A protein and the small-molecule ligand that binds it are described below.
Small molecule (SMILES): C=CC1=C(C)C2=N3->[Ni]45<-N6=C(C=c7c(C)c(C=C)c(n74)=C2)C(C)=C(CCC(=O)O)C6=Cc2c(CCC(=O)O)c(C)c(n25)C=C13

Sequence of chain 1.C:
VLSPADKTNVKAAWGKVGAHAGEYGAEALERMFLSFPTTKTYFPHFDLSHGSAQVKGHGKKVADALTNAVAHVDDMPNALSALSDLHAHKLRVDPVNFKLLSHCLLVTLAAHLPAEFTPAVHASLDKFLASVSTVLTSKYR

Binding-site contacts:
Ligand atom CMB contacts residue ALA65 of chain 1.C at 3.8 Å (hydrophobic).
Ligand atom CHD contacts residue PHE43 of chain 1.C at 3.4 Å (hydrophobic).
Ligand atom CAA contacts residue LYS61 of chain 1.C at 3.7 Å.
Ligand atom NI contacts residue HIS87 of chain 1.C at 3.2 Å.
Ligand atom CHA contacts residue LEU91 of chain 1.C at 3.6 Å (hydrophobic).
Ligand atom CHC contacts residue PHE98 of chain 1.C at 3.7 Å (hydrophobic).
Ligand atom O1D contacts residue LYS61 of chain 1.C at 3.7 Å.
Ligand atom C4D contacts residue LEU91 of chain 1.C at 3.4 Å (hydrophobic).
Ligand atom C1A contacts residue HIS58 of chain 1.C at 3.5 Å.
Ligand atom O1D contacts residue PHE46 of chain 1.C at 3.9 Å.
Ligand atom NC contacts residue HIS87 of chain 1.C at 3.9 Å.
Ligand atom C1B contacts residue VAL62 of chain 1.C at 3.8 Å (hydrophobic).
Ligand atom C3D contacts residue LEU91 of chain 1.C at 3.7 Å (hydrophobic).
Ligand atom O2A contacts residue LEU86 of chain 1.C at 3.5 Å.
Ligand atom C4D contacts residue HIS58 of chain 1.C at 3.4 Å.
Ligand atom CAB contacts residue PHE98 of chain 1.C at 3.7 Å (hydrophobic).
Ligand atom CHA contacts residue HIS58 of chain 1.C at 3.5 Å.
Ligand atom C1D contacts residue PHE43 of chain 1.C at 3.8 Å (hydrophobic).
Ligand atom CBC contacts residue PHE43 of chain 1.C at 3.8 Å (hydrophobic).
Ligand atom ND contacts residue LEU91 of chain 1.C at 3.7 Å.
Ligand atom CHC contacts residue LEU101 of chain 1.C at 3.6 Å (hydrophobic).
Ligand atom CBD contacts residue HIS58 of chain 1.C at 3.7 Å.
Ligand atom NB contacts residue HIS87 of chain 1.C at 3.6 Å (h-bond).
Ligand atom CHB contacts residue VAL62 of chain 1.C at 3.8 Å (hydrophobic).
Ligand atom NA contacts residue HIS58 of chain 1.C at 3.6 Å.
Ligand atom CGD contacts residue HIS45 of chain 1.C at 3.9 Å.
Ligand atom CAC contacts residue PHE43 of chain 1.C at 3.6 Å (hydrophobic).
Ligand atom CMC contacts residue ASN97 of chain 1.C at 3.5 Å.
Ligand atom C1D contacts residue HIS58 of chain 1.C at 3.9 Å.
Ligand atom CAB contacts residue LEU136 of chain 1.C at 3.5 Å (hydrophobic).
Ligand atom CBA contacts residue LEU86 of chain 1.C at 3.7 Å (hydrophobic).
Ligand atom CAD contacts residue LEU91 of chain 1.C at 3.9 Å (hydrophobic).
Ligand atom O1A contacts residue LYS61 of chain 1.C at 3.6 Å.
Ligand atom NI contacts residue HIS58 of chain 1.C at 3.7 Å.
Ligand atom O2D contacts residue HIS45 of chain 1.C at 3.2 Å (h-bond).
Ligand atom CMA contacts residue LYS61 of chain 1.C at 3.2 Å.
Ligand atom ND contacts residue HIS58 of chain 1.C at 3.5 Å (h-bond).
Ligand atom CGA contacts residue LEU86 of chain 1.C at 3.8 Å (hydrophobic).
Ligand atom CMD contacts residue TYR42 of chain 1.C at 3.2 Å (hydrophobic).
Ligand atom NA contacts residue HIS87 of chain 1.C at 3.8 Å.